Binding-site contacts:
Ligand atom C19 contacts residue MET202 of chain 1.C at 3.9 Å (hydrophobic).
Ligand atom C19 contacts residue NAD1 of chain 1.I at 3.1 Å.
Ligand atom C3 contacts residue PHE152 of chain 1.C at 4.0 Å (hydrophobic).
Ligand atom N contacts residue MET202 of chain 1.C at 3.3 Å (h-bond).
Ligand atom C1 contacts residue TYR161 of chain 1.C at 3.2 Å (hydrophobic).
Ligand atom C9 contacts residue TYR161 of chain 1.C at 3.6 Å (hydrophobic).
Ligand atom C16 contacts residue PHE100 of chain 1.C at 4.0 Å (hydrophobic).
Ligand atom C9 contacts residue PHE152 of chain 1.C at 3.8 Å (hydrophobic).
Ligand atom C18 contacts residue NAD1 of chain 1.I at 3.3 Å.
Ligand atom C contacts residue TYR161 of chain 1.C at 3.4 Å (hydrophobic).
Ligand atom C10 contacts residue TYR161 of chain 1.C at 3.9 Å (hydrophobic).
Ligand atom C14 contacts residue MET106 of chain 1.C at 4.0 Å (hydrophobic).
Ligand atom C13 contacts residue NAD1 of chain 1.I at 3.8 Å.
Ligand atom O contacts residue LYS168 of chain 1.C at 4.0 Å.
Ligand atom C5 contacts residue PRO196 of chain 1.C at 3.9 Å (hydrophobic).
Ligand atom C4 contacts residue PHE152 of chain 1.C at 3.6 Å (hydrophobic).
Ligand atom C5 contacts residue LEU221 of chain 1.C at 4.0 Å (hydrophobic).
Ligand atom C contacts residue NAD1 of chain 1.I at 3.3 Å.
Ligand atom C6 contacts residue LEU221 of chain 1.C at 3.6 Å (hydrophobic).
Ligand atom O contacts residue NAD1 of chain 1.I at 2.1 Å (h-bond).
Ligand atom C10 contacts residue ILE218 of chain 1.C at 3.9 Å (hydrophobic).
Ligand atom C4 contacts residue TYR161 of chain 1.C at 4.1 Å (hydrophobic).
Ligand atom O contacts residue TYR161 of chain 1.C at 2.8 Å (h-bond).
Ligand atom C8 contacts residue ILE218 of chain 1.C at 3.5 Å (hydrophobic).
Ligand atom C2 contacts residue TYR161 of chain 1.C at 3.8 Å (hydrophobic).
Ligand atom C17 contacts residue NAD1 of chain 1.I at 3.4 Å.
Ligand atom C1 contacts residue NAD1 of chain 1.I at 3.2 Å.
Ligand atom O1 contacts residue NAD1 of chain 1.I at 3.4 Å (h-bond).
Ligand atom C16 contacts residue GLY99 of chain 1.C at 2.6 Å.
Ligand atom C11 contacts residue TYR161 of chain 1.C at 3.9 Å (hydrophobic).
Ligand atom C3 contacts residue NAD1 of chain 1.I at 3.2 Å.
Ligand atom C12 contacts residue NAD1 of chain 1.I at 3.7 Å.
Ligand atom C15 contacts residue GLY99 of chain 1.C at 3.6 Å.
Ligand atom O contacts residue MET164 of chain 1.C at 3.8 Å.
Ligand atom C11 contacts residue MET202 of chain 1.C at 3.8 Å (hydrophobic).
Ligand atom N contacts residue NAD1 of chain 1.I at 3.0 Å (h-bond).
Ligand atom C17 contacts residue GLY99 of chain 1.C at 3.2 Å.
Ligand atom C2 contacts residue NAD1 of chain 1.I at 3.1 Å.
Ligand atom O1 contacts residue MET202 of chain 1.C at 3.3 Å.
Ligand atom C5 contacts residue PHE152 of chain 1.C at 3.9 Å (hydrophobic).

Sequence of chain 1.C:
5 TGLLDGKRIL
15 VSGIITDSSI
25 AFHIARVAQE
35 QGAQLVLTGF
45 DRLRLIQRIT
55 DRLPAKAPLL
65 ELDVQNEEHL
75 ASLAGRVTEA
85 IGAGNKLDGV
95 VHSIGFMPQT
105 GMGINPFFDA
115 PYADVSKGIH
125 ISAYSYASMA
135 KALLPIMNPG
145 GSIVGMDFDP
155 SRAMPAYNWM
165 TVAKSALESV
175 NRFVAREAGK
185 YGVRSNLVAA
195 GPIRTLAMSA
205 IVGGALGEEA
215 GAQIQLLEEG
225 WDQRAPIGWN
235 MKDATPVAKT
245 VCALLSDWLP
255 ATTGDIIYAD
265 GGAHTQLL

This protein binds this small molecule.
Small molecule (SMILES): CC1(C)CCC(Cc2cc(O)c(-c3ccccc3)c(=O)[nH]2)CC1